Sequence of chain 1.E:
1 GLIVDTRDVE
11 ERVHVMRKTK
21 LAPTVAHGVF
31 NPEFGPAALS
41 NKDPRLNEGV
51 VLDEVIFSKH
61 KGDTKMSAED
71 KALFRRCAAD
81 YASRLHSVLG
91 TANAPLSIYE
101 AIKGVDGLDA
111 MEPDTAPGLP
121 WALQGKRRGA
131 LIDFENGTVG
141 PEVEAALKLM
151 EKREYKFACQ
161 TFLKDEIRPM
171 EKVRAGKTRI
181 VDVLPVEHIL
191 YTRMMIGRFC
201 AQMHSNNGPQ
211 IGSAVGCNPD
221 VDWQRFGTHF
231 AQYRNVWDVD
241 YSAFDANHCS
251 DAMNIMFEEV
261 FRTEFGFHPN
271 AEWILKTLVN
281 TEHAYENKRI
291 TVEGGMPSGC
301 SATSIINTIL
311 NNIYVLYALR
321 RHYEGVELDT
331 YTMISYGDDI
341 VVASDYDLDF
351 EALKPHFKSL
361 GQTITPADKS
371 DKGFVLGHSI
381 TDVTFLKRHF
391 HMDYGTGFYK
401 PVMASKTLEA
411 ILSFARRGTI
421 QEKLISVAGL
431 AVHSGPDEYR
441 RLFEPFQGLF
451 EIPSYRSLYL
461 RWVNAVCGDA

Binding-site contacts:
Ligand atom N3 contacts residue A7 of chain 1.B at 2.8 Å (h-bond).
Ligand atom C2 contacts residue G3 of chain 1.B at 3.2 Å.
Ligand atom C4' contacts residue GLY299 of chain 1.E at 3.2 Å.
Ligand atom N3 contacts residue G2 of chain 1.B at 3.3 Å (h-bond).
Ligand atom N4 contacts residue G1 of chain 1.B at 2.7 Å (h-bond).
Ligand atom O2' contacts residue GLY216 of chain 1.E at 3.0 Å (h-bond).
Ligand atom N2 contacts residue C4 of chain 1.B at 2.6 Å (h-bond).
Ligand atom O3' contacts residue ASN218 of chain 1.E at 3.2 Å (h-bond).
Ligand atom O6 contacts residue C6 of chain 1.B at 2.8 Å (h-bond).
Ligand atom O2' contacts residue ASN218 of chain 1.E at 3.2 Å (h-bond).
Ligand atom OP1 contacts residue ARG193 of chain 1.E at 2.8 Å (salt-bridge).
Ligand atom O2' contacts residue ALA302 of chain 1.E at 3.1 Å (h-bond).
Ligand atom N2 contacts residue C5 of chain 1.B at 2.9 Å (h-bond).
Ligand atom C1' contacts residue TYR336 of chain 1.E at 3.1 Å (hydrophobic).
Ligand atom N2 contacts residue TYR336 of chain 1.E at 3.0 Å (h-bond).
Ligand atom N6 contacts residue A7 of chain 1.B at 3.3 Å (h-bond).
Ligand atom N3 contacts residue G1 of chain 1.B at 3.1 Å (h-bond).
Ligand atom O2' contacts residue SER301 of chain 1.E at 3.1 Å.
Ligand atom OP2 contacts residue ASP109 of chain 1.E at 3.1 Å (salt-bridge).
Ligand atom OP1 contacts residue ALA116 of chain 1.E at 3.0 Å (h-bond).
Ligand atom C1' contacts residue CYS300 of chain 1.E at 3.3 Å (hydrophobic).
Ligand atom N4 contacts residue G2 of chain 1.B at 3.3 Å (h-bond).
Ligand atom N1 contacts residue C4 of chain 1.B at 3.0 Å (h-bond).
Ligand atom O4' contacts residue CYS217 of chain 1.E at 3.3 Å (h-bond).
Ligand atom OP1 contacts residue SER301 of chain 1.E at 3.0 Å (h-bond).
Ligand atom N1 contacts residue C6 of chain 1.B at 2.9 Å (h-bond).
Ligand atom N1 contacts residue C5 of chain 1.B at 2.8 Å (h-bond).
Ligand atom O2' contacts residue CYS300 of chain 1.E at 2.5 Å (h-bond).
Ligand atom OP1 contacts residue ASP109 of chain 1.E at 2.8 Å (salt-bridge).
Ligand atom O4' contacts residue GLY299 of chain 1.E at 2.9 Å (h-bond).
Ligand atom OP2 contacts residue THR115 of chain 1.E at 3.2 Å (h-bond).
Ligand atom O2 contacts residue G3 of chain 1.B at 2.6 Å (h-bond).
Ligand atom N3 contacts residue G3 of chain 1.B at 2.8 Å (h-bond).
Ligand atom C2 contacts residue A7 of chain 1.B at 3.3 Å.
Ligand atom O6 contacts residue C5 of chain 1.B at 2.8 Å (h-bond).
Ligand atom N2 contacts residue C6 of chain 1.B at 2.8 Å (h-bond).
Ligand atom C4' contacts residue CYS217 of chain 1.E at 3.3 Å (hydrophobic).
Ligand atom O4 contacts residue A7 of chain 1.B at 2.9 Å (h-bond).
Ligand atom O2 contacts residue G2 of chain 1.B at 3.2 Å (h-bond).
Ligand atom N4 contacts residue G3 of chain 1.B at 3.0 Å (h-bond).

The small molecule below binds the protein below.
Small molecule (SMILES): Nc1ccn([C@@H]2O[C@H](CO[P](=O)(O)O[C@H]3[C@@H](O)[C@H](n4ccc(N)nc4=O)O[C@@H]3CO[P](=O)(O)O[C@H]3[C@@H](O)[C@H](n4ccc(N)nc4=O)O[C@@H]3CO[P](=O)(O)O[C@H]3[C@@H](O)[C@H](n4cnc5c(=O)nc(N)[nH]c54)O[C@@H]3CO[P](=O)(O)O[C@H]3[C@@H](O)[C@H](n4cnc5c(=O)nc(N)[nH]c54)O[C@@H]3CO[P](=O)(O)O[C@H]3[C@@H](O)[C@H](n4cnc5c(=O)nc(N)[nH]c54)O[C@@H]3CO[P](=O)(O)O[C@H]3[C@@H](O)[C@H](n4ccc(=O)[nH]c4=O)O[C@@H]3CO[P](=O)(O)O[C@H]3[C@@H](O)[C@H](n4cnc5c(N)ncnc54)O[C@@H]3COP(=O)=O)[C@@H](O)[C@H]2O)c(=O)n1